Sequence of chain 1.A:
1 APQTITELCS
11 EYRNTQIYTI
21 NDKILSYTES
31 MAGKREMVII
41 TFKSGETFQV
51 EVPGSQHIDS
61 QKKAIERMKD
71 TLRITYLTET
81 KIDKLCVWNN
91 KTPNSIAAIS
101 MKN

This protein binds this small molecule.
Small molecule (SMILES): OC[C@H]1O[C@@H](O[C@H]2[C@H](O)[C@@H](O)[C@H](O)O[C@@H]2CO)[C@H](O)[C@@H](O)[C@H]1O

Binding-site contacts:
Ligand atom O2 contacts residue GLN56 of chain 1.A at 4.3 Å.
Ligand atom O4 contacts residue GLU51 of chain 1.A at 2.7 Å (salt-bridge).
Ligand atom O3 contacts residue LYS91 of chain 1.A at 2.9 Å (salt-bridge).
Ligand atom C5 contacts residue TRP88 of chain 1.A at 3.9 Å (hydrophobic).
Ligand atom C2 contacts residue LYS91 of chain 1.A at 3.8 Å.
Ligand atom C3 contacts residue GLU51 of chain 1.A at 4.3 Å.
Ligand atom O4 contacts residue GLN56 of chain 1.A at 3.2 Å.
Ligand atom C3 contacts residue ASN90 of chain 1.A at 3.9 Å.
Ligand atom O6 contacts residue HIS57 of chain 1.A at 3.7 Å.
Ligand atom C5 contacts residue GLN56 of chain 1.A at 4.2 Å.
Ligand atom C4 contacts residue LYS91 of chain 1.A at 4.0 Å.
Ligand atom O3 contacts residue ASN90 of chain 1.A at 2.9 Å (h-bond).
Ligand atom O6 contacts residue GLN61 of chain 1.A at 3.0 Å (h-bond).
Ligand atom C2 contacts residue ASN90 of chain 1.A at 4.1 Å.
Ligand atom O5 contacts residue GLN56 of chain 1.A at 3.5 Å (h-bond).
Ligand atom O2 contacts residue ASN90 of chain 1.A at 3.0 Å (h-bond).
Ligand atom O4 contacts residue GLN56 of chain 1.A at 4.0 Å.
Ligand atom C6 contacts residue HIS57 of chain 1.A at 3.6 Å.
Ligand atom C4 contacts residue GLU51 of chain 1.A at 3.3 Å.
Ligand atom O3 contacts residue TRP88 of chain 1.A at 3.6 Å.
Ligand atom C6 contacts residue GLN61 of chain 1.A at 3.8 Å.
Ligand atom O6 contacts residue TRP88 of chain 1.A at 4.0 Å.
Ligand atom O3 contacts residue GLU51 of chain 1.A at 3.9 Å.
Ligand atom O4 contacts residue LYS91 of chain 1.A at 3.0 Å (salt-bridge).
Ligand atom C3 contacts residue TRP88 of chain 1.A at 3.6 Å (hydrophobic).
Ligand atom C4 contacts residue GLN56 of chain 1.A at 4.2 Å.
Ligand atom O6 contacts residue GLN56 of chain 1.A at 3.0 Å (h-bond).
Ligand atom O2 contacts residue LYS91 of chain 1.A at 4.4 Å.
Ligand atom C6 contacts residue GLN56 of chain 1.A at 3.6 Å.
Ligand atom C6 contacts residue TRP88 of chain 1.A at 3.7 Å (hydrophobic).
Ligand atom C1 contacts residue GLN56 of chain 1.A at 4.3 Å.
Ligand atom C3 contacts residue LYS91 of chain 1.A at 3.7 Å.
Ligand atom C4 contacts residue TRP88 of chain 1.A at 3.7 Å (hydrophobic).
Ligand atom O2 contacts residue ASN14 of chain 1.A at 4.5 Å.
Ligand atom O3 contacts residue GLN56 of chain 1.A at 3.6 Å.
Ligand atom C3 contacts residue GLN56 of chain 1.A at 3.7 Å.